This protein binds this small molecule.
Small molecule (SMILES): Cc1ccc(C(=O)Nc2ccc(CN3CCN(C)CC3)c(C(F)(F)F)c2)cc1C#Cc1cnc2cccnn12

Binding-site contacts:
Ligand atom C3 contacts residue LEU218 of chain 1.A at 3.5 Å (hydrophobic).
Ligand atom F3 contacts residue LEU207 of chain 1.A at 4.0 Å.
Ligand atom N3 contacts residue GLY220 of chain 1.A at 4.1 Å.
Ligand atom C17 contacts residue LEU207 of chain 1.A at 4.0 Å (hydrophobic).
Ligand atom F3 contacts residue ALA205 of chain 1.A at 4.0 Å.
Ligand atom C11 contacts residue ILE256 of chain 1.A at 4.0 Å (hydrophobic).
Ligand atom N4 contacts residue GLY220 of chain 1.A at 3.8 Å.
Ligand atom F2 contacts residue GLN202 of chain 1.A at 4.0 Å.
Ligand atom N2 contacts residue ILE217 of chain 1.A at 2.9 Å (h-bond).
Ligand atom C2 contacts residue LEU218 of chain 1.A at 3.6 Å (hydrophobic).
Ligand atom C15 contacts residue CYS216 of chain 1.A at 3.7 Å (hydrophobic).
Ligand atom C9 contacts residue ILE217 of chain 1.A at 3.6 Å (hydrophobic).
Ligand atom C7 contacts residue ILE256 of chain 1.A at 3.7 Å (hydrophobic).
Ligand atom C4 contacts residue LEU218 of chain 1.A at 3.8 Å (hydrophobic).
Ligand atom C22 contacts residue GLY220 of chain 1.A at 3.8 Å.
Ligand atom C15 contacts residue LEU207 of chain 1.A at 4.1 Å (hydrophobic).
Ligand atom C82 contacts residue PHE263 of chain 1.A at 3.3 Å (hydrophobic).
Ligand atom F3 contacts residue VAL201 of chain 1.A at 4.0 Å.
Ligand atom C18 contacts residue VAL201 of chain 1.A at 4.1 Å (hydrophobic).
Ligand atom C10 contacts residue ILE217 of chain 1.A at 3.2 Å (hydrophobic).
Ligand atom N3 contacts residue PHE222 of chain 1.A at 4.1 Å.
Ligand atom C1 contacts residue LEU218 of chain 1.A at 3.2 Å (hydrophobic).
Ligand atom C12 contacts residue ILE217 of chain 1.A at 3.7 Å (hydrophobic).
Ligand atom C23 contacts residue GLY220 of chain 1.A at 3.4 Å.
Ligand atom F2 contacts residue VAL201 of chain 1.A at 3.5 Å.
Ligand atom N82 contacts residue LEU218 of chain 1.A at 3.8 Å.
Ligand atom C14 contacts residue CYS216 of chain 1.A at 3.4 Å (hydrophobic).
Ligand atom C21 contacts residue PHE222 of chain 1.A at 3.8 Å (hydrophobic).
Ligand atom C13 contacts residue ILE217 of chain 1.A at 3.8 Å (hydrophobic).
Ligand atom C6 contacts residue ILE256 of chain 1.A at 4.1 Å (hydrophobic).
Ligand atom N81 contacts residue LEU218 of chain 1.A at 3.9 Å.
Ligand atom C14 contacts residue ILE217 of chain 1.A at 3.7 Å (hydrophobic).
Ligand atom O1 contacts residue VAL201 of chain 1.A at 3.7 Å.
Ligand atom C14 contacts residue GLY220 of chain 1.A at 3.8 Å.
Ligand atom C84 contacts residue LEU218 of chain 1.A at 4.1 Å (hydrophobic).
Ligand atom C5 contacts residue ILE217 of chain 1.A at 3.9 Å (hydrophobic).
Ligand atom C16 contacts residue LEU207 of chain 1.A at 3.9 Å (hydrophobic).
Ligand atom C25 contacts residue GLY220 of chain 1.A at 3.9 Å.
Ligand atom C81 contacts residue PHE263 of chain 1.A at 3.6 Å (hydrophobic).
Ligand atom C15 contacts residue GLY220 of chain 1.A at 3.5 Å.

Sequence of chain 1.A:
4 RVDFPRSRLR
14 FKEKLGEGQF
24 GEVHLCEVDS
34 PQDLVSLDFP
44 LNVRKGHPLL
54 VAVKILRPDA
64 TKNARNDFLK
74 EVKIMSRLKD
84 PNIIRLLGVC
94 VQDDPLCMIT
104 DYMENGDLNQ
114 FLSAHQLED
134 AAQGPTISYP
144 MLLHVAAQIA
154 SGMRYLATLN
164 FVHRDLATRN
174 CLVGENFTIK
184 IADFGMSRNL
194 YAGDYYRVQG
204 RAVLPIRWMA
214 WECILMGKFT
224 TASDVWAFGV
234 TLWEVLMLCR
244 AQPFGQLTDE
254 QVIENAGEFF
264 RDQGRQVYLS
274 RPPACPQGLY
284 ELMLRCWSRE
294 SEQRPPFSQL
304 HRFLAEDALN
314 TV